Sequence of chain 1.A:
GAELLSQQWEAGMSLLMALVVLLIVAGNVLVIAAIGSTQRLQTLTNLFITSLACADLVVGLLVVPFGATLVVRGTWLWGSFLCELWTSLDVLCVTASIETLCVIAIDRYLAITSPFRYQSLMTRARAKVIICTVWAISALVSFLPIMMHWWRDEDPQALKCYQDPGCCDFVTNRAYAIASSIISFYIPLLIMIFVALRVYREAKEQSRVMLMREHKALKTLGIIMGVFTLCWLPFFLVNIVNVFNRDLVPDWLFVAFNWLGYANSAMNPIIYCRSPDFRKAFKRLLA

A protein and the small-molecule ligand that binds it are described below.
Small molecule (SMILES): CC(C)CCC[C@@H](C)[C@H]1CC[C@H]2[C@@H]3CC=C4C[C@@H](OC(=O)CCC(=O)O)CC[C@]4(C)[C@H]3CC[C@]12C

Binding-site contacts:
Ligand atom CAQ contacts residue SER52 of chain 1.A at 4.2 Å.
Ligand atom CAD contacts residue ILE132 of chain 1.A at 3.9 Å (hydrophobic).
Ligand atom CAX contacts residue GLN43 of chain 1.A at 3.9 Å.
Ligand atom CAZ contacts residue ILE132 of chain 1.A at 4.1 Å (hydrophobic).
Ligand atom CAI contacts residue SER52 of chain 1.A at 4.3 Å.
Ligand atom CAV contacts residue ILE132 of chain 1.A at 4.1 Å (hydrophobic).
Ligand atom CAV contacts residue LEU48 of chain 1.A at 3.8 Å (hydrophobic).
Ligand atom CAE contacts residue ILE132 of chain 1.A at 4.3 Å (hydrophobic).
Ligand atom CBA contacts residue LEU90 of chain 1.A at 4.2 Å (hydrophobic).
Ligand atom CBB contacts residue TRP136 of chain 1.A at 4.3 Å (hydrophobic).
Ligand atom CAR contacts residue LYS129 of chain 1.A at 4.1 Å.
Ligand atom CAP contacts residue TRP136 of chain 1.A at 3.3 Å (hydrophobic).
Ligand atom CAX contacts residue LEU48 of chain 1.A at 4.2 Å (hydrophobic).
Ligand atom OAF contacts residue GLN43 of chain 1.A at 2.8 Å (h-bond).
Ligand atom CAN contacts residue VAL59 of chain 1.A at 4.2 Å (hydrophobic).
Ligand atom CAY contacts residue LYS129 of chain 1.A at 3.7 Å.
Ligand atom OAW contacts residue LYS129 of chain 1.A at 3.3 Å.
Ligand atom CBD contacts residue ILE132 of chain 1.A at 3.9 Å (hydrophobic).
Ligand atom OAH contacts residue ARG125 of chain 1.A at 3.5 Å (salt-bridge).
Ligand atom CAI contacts residue THR51 of chain 1.A at 4.0 Å.
Ligand atom CAQ contacts residue CYS55 of chain 1.A at 3.5 Å (hydrophobic).
Ligand atom CAI contacts residue LEU48 of chain 1.A at 4.2 Å (hydrophobic).
Ligand atom CAI contacts residue ILE132 of chain 1.A at 4.0 Å (hydrophobic).
Ligand atom OAW contacts residue LEU48 of chain 1.A at 3.6 Å.
Ligand atom CAP contacts residue CYS55 of chain 1.A at 3.6 Å (hydrophobic).
Ligand atom CAL contacts residue LEU48 of chain 1.A at 3.7 Å (hydrophobic).
Ligand atom OAG contacts residue LYS129 of chain 1.A at 3.2 Å.
Ligand atom CAQ contacts residue TRP136 of chain 1.A at 3.4 Å (hydrophobic).
Ligand atom CBG contacts residue CYS55 of chain 1.A at 4.1 Å (hydrophobic).
Ligand atom CBC contacts residue LEU48 of chain 1.A at 4.2 Å (hydrophobic).
Ligand atom CBC contacts residue LYS129 of chain 1.A at 4.2 Å.
Ligand atom CAA contacts residue LEU93 of chain 1.A at 3.9 Å (hydrophobic).
Ligand atom CBA contacts residue LEU93 of chain 1.A at 4.3 Å (hydrophobic).
Ligand atom CAE contacts residue TRP136 of chain 1.A at 3.5 Å (hydrophobic).
Ligand atom CAK contacts residue SER52 of chain 1.A at 3.8 Å.
Ligand atom CAB contacts residue LEU90 of chain 1.A at 4.1 Å (hydrophobic).
Ligand atom CAK contacts residue THR51 of chain 1.A at 4.2 Å.
Ligand atom OAH contacts residue LEU48 of chain 1.A at 4.0 Å.
Ligand atom CAK contacts residue CYS55 of chain 1.A at 4.2 Å (hydrophobic).
Ligand atom CAK contacts residue ILE132 of chain 1.A at 4.1 Å (hydrophobic).